A small-molecule ligand and the protein it binds are described below.
Small molecule (SMILES): CCCCCC(=O)OCC(CO[P](=O)(O)OC[C@H](N)C(=O)O)OC(=O)CCCCC

Sequence of chain 1.UA:
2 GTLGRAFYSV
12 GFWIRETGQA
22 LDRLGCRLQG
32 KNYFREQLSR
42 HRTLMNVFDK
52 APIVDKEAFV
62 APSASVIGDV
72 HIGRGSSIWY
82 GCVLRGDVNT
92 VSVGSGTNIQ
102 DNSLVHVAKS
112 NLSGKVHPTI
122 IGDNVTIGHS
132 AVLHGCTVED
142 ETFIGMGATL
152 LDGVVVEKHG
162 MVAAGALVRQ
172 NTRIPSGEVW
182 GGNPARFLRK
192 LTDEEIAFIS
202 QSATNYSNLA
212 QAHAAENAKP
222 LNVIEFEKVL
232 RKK

Sequence of chain 1.N:
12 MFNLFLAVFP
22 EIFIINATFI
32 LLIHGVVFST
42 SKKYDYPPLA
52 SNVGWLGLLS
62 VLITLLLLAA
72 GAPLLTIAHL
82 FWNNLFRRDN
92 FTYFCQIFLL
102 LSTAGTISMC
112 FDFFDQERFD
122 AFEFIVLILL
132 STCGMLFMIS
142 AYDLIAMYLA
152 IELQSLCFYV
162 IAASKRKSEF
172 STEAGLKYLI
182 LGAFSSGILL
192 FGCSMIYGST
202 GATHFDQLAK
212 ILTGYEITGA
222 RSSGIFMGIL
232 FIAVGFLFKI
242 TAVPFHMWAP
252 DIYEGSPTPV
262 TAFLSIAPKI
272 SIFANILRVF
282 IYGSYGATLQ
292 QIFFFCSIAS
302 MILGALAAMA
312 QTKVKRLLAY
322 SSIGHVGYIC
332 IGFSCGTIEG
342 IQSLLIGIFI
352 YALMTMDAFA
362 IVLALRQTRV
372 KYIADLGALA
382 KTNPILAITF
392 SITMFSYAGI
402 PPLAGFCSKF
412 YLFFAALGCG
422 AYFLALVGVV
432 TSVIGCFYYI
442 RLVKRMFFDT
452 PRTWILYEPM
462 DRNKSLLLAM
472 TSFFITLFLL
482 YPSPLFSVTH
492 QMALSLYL

Sequence of chain 1.SA:
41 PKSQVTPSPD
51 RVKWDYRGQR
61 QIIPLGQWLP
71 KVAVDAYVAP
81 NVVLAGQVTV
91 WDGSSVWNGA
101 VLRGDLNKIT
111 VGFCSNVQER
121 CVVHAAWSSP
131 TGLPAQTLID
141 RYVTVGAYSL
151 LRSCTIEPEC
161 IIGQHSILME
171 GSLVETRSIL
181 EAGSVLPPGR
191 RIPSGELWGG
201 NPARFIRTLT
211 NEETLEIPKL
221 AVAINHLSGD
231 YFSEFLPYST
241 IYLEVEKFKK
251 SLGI

Sequence of chain 1.CA:
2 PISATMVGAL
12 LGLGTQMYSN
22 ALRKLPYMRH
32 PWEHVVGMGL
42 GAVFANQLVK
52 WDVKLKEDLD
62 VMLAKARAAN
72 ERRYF

Binding-site contacts:
Ligand atom OT2 contacts residue TYR238 of chain 1.SA at 3.1 Å.
Ligand atom O2 contacts residue PGT1 of chain 1.OB at 3.5 Å.
Ligand atom C13 contacts residue GLU34 of chain 1.CA at 3.8 Å.
Ligand atom OT2 contacts residue ARG28 of chain 1.UA at 3.6 Å (salt-bridge).
Ligand atom O2 contacts residue PTY1 of chain 1.IB at 3.2 Å (h-bond).
Ligand atom CA contacts residue ARG24 of chain 1.UA at 3.5 Å.
Ligand atom OT2 contacts residue ARG24 of chain 1.UA at 2.3 Å (salt-bridge).
Ligand atom C14 contacts residue PGT1 of chain 1.OB at 3.8 Å.
Ligand atom C14 contacts residue PTY1 of chain 1.IB at 3.3 Å.
Ligand atom C contacts residue TYR238 of chain 1.SA at 3.5 Å (hydrophobic).
Ligand atom O11 contacts residue PGT1 of chain 1.OB at 3.2 Å.
Ligand atom P contacts residue PGT1 of chain 1.OB at 3.3 Å.
Ligand atom C9 contacts residue LEU22 of chain 1.UA at 3.8 Å (hydrophobic).
Ligand atom O12 contacts residue PTY1 of chain 1.IB at 3.5 Å (h-bond).
Ligand atom P contacts residue T7X1 of chain 1.PB at 4.1 Å.
Ligand atom O52 contacts residue PGT1 of chain 1.OB at 4.0 Å.
Ligand atom N contacts residue ARG24 of chain 1.UA at 3.0 Å (salt-bridge).
Ligand atom O12 contacts residue GLU34 of chain 1.CA at 3.1 Å (salt-bridge).
Ligand atom C1 contacts residue GLU34 of chain 1.CA at 3.8 Å.
Ligand atom OT1 contacts residue TYR238 of chain 1.SA at 2.6 Å (h-bond).
Ligand atom C contacts residue ARG24 of chain 1.UA at 3.2 Å.
Ligand atom C2 contacts residue PTY1 of chain 1.IB at 3.7 Å.
Ligand atom C16 contacts residue TRP33 of chain 1.CA at 4.1 Å (hydrophobic).
Ligand atom N contacts residue ARG28 of chain 1.UA at 3.0 Å (salt-bridge).
Ligand atom O3 contacts residue PGT1 of chain 1.OB at 2.8 Å (h-bond).
Ligand atom C13 contacts residue TRP33 of chain 1.CA at 3.3 Å (hydrophobic).
Ligand atom C10 contacts residue LEU22 of chain 1.UA at 3.8 Å (hydrophobic).
Ligand atom O4 contacts residue PGT1 of chain 1.OB at 2.8 Å (h-bond).
Ligand atom O3 contacts residue PTY1 of chain 1.IB at 3.3 Å (h-bond).
Ligand atom O51 contacts residue ARG28 of chain 1.UA at 4.1 Å.
Ligand atom OT1 contacts residue ARG28 of chain 1.UA at 3.6 Å.
Ligand atom CA contacts residue ARG28 of chain 1.UA at 3.6 Å.
Ligand atom C9 contacts residue TRP33 of chain 1.CA at 4.1 Å (hydrophobic).
Ligand atom CB contacts residue ARG28 of chain 1.UA at 3.4 Å.
Ligand atom P contacts residue PTY1 of chain 1.IB at 3.9 Å.
Ligand atom C6 contacts residue T7X1 of chain 1.PB at 3.7 Å.
Ligand atom O12 contacts residue ARG463 of chain 1.N at 3.6 Å.
Ligand atom C1 contacts residue PTY1 of chain 1.IB at 3.6 Å.
Ligand atom C contacts residue ARG28 of chain 1.UA at 3.4 Å.
Ligand atom O4 contacts residue T7X1 of chain 1.PB at 2.6 Å (h-bond).